Binding-site contacts:
Ligand atom C1A contacts residue SER142 of chain 1.A at 3.6 Å.
Ligand atom C3C contacts residue PHE207 of chain 1.A at 3.7 Å (hydrophobic).
Ligand atom O1D contacts residue TYR134 of chain 1.A at 2.5 Å (h-bond).
Ligand atom CBB contacts residue LEU147 of chain 1.A at 3.4 Å (hydrophobic).
Ligand atom C4C contacts residue HIS25 of chain 1.A at 3.7 Å.
Ligand atom CBD contacts residue TYR134 of chain 1.A at 3.8 Å (hydrophobic).
Ligand atom C1D contacts residue HIS25 of chain 1.A at 3.5 Å.
Ligand atom CBB contacts residue GLN38 of chain 1.A at 3.7 Å.
Ligand atom O1D contacts residue LYS18 of chain 1.A at 3.7 Å.
Ligand atom CHD contacts residue HIS25 of chain 1.A at 3.7 Å.
Ligand atom CMD contacts residue THR135 of chain 1.A at 3.7 Å.
Ligand atom CMC contacts residue ALA28 of chain 1.A at 3.7 Å (hydrophobic).
Ligand atom CBC contacts residue ASN210 of chain 1.A at 3.2 Å.
Ligand atom FE contacts residue HIS25 of chain 1.A at 2.1 Å.
Ligand atom CHB contacts residue GLY143 of chain 1.A at 3.5 Å.
Ligand atom C2D contacts residue GLY139 of chain 1.A at 3.5 Å.
Ligand atom CAC contacts residue PHE207 of chain 1.A at 3.6 Å (hydrophobic).
Ligand atom C1B contacts residue HIS25 of chain 1.A at 3.7 Å.
Ligand atom ND contacts residue HIS25 of chain 1.A at 2.9 Å (h-bond).
Ligand atom NC contacts residue HIS25 of chain 1.A at 2.9 Å (h-bond).
Ligand atom CHD contacts residue PHE207 of chain 1.A at 3.6 Å (hydrophobic).
Ligand atom C1C contacts residue HIS25 of chain 1.A at 3.6 Å.
Ligand atom C4D contacts residue HIS25 of chain 1.A at 3.8 Å.
Ligand atom ND contacts residue GLY139 of chain 1.A at 3.7 Å.
Ligand atom NB contacts residue HIS25 of chain 1.A at 3.0 Å (h-bond).
Ligand atom CHA contacts residue SER142 of chain 1.A at 3.5 Å.
Ligand atom CHD contacts residue THR135 of chain 1.A at 3.8 Å.
Ligand atom O2D contacts residue ARG183 of chain 1.A at 2.8 Å (salt-bridge).
Ligand atom CMD contacts residue TYR134 of chain 1.A at 3.8 Å (hydrophobic).
Ligand atom C4B contacts residue HIS25 of chain 1.A at 3.7 Å.
Ligand atom CBC contacts residue ARG136 of chain 1.A at 3.7 Å.
Ligand atom CHD contacts residue GLY139 of chain 1.A at 3.5 Å.
Ligand atom C4A contacts residue GLY143 of chain 1.A at 3.7 Å.
Ligand atom C1B contacts residue GLY143 of chain 1.A at 3.7 Å.
Ligand atom CAC contacts residue THR135 of chain 1.A at 3.7 Å.
Ligand atom CGD contacts residue TYR134 of chain 1.A at 3.5 Å (hydrophobic).
Ligand atom O2D contacts residue LYS18 of chain 1.A at 3.3 Å (salt-bridge).
Ligand atom NA contacts residue HIS25 of chain 1.A at 3.1 Å (h-bond).
Ligand atom CBC contacts residue THR135 of chain 1.A at 3.7 Å.
Ligand atom C1D contacts residue GLY139 of chain 1.A at 3.3 Å.

Sequence of chain 1.A:
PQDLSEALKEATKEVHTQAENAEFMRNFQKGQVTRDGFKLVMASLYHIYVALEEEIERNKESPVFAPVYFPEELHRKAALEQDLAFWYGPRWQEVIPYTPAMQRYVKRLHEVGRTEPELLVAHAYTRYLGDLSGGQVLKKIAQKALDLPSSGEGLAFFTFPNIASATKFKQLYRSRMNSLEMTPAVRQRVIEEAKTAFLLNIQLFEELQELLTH

The small molecule below binds the protein below.
Small molecule (SMILES): C=CC1=C(C)C2=[O+]c3c(C=C)c(C)c4n3[Fe]35<-N6=C(C=C(C)C6=C4)C=c4c(CCC(=O)O)c(C)c(n43)=CC1=N->52